The small molecule below binds the protein below.
Small molecule (SMILES): CC(=O)N[C@@H]1[C@@H](O)[C@H](O)[C@@H](CO)O[C@H]1O

Sequence of chain 1.E:
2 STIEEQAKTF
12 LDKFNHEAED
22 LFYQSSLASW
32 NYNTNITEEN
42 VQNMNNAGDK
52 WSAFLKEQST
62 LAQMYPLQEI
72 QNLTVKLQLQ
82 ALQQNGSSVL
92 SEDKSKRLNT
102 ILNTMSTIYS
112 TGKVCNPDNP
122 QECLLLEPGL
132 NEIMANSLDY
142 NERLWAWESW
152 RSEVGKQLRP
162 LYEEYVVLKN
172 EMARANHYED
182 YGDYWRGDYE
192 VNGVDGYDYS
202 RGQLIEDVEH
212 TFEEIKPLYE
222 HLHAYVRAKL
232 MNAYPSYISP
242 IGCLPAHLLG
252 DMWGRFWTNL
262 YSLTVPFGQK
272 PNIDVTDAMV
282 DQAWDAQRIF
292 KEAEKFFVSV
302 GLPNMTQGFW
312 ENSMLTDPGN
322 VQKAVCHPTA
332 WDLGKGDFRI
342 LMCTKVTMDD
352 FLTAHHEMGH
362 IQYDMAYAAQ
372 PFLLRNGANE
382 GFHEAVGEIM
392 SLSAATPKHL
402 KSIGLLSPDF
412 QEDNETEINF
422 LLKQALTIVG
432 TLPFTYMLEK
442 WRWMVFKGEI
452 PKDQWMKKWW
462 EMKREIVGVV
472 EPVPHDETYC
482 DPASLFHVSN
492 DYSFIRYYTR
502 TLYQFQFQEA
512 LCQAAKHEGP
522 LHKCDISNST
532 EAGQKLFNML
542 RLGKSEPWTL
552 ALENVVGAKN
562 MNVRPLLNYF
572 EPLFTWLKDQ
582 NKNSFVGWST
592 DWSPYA

Binding-site contacts:
Ligand atom C7 contacts residue ASN415 of chain 1.E at 3.2 Å.
Ligand atom C5 contacts residue ASN415 of chain 1.E at 3.7 Å.
Ligand atom C3 contacts residue ASN415 of chain 1.E at 3.8 Å.
Ligand atom N2 contacts residue ASN415 of chain 1.E at 2.9 Å (h-bond).
Ligand atom O6 contacts residue ASN415 of chain 1.E at 4.5 Å.
Ligand atom O7 contacts residue ASN415 of chain 1.E at 3.2 Å (h-bond).
Ligand atom C1 contacts residue ASN415 of chain 1.E at 1.4 Å.
Ligand atom C8 contacts residue PHE268 of chain 1.E at 4.0 Å (hydrophobic).
Ligand atom C4 contacts residue ASN415 of chain 1.E at 4.2 Å.
Ligand atom C8 contacts residue TRP577 of chain 1.E at 3.6 Å (hydrophobic).
Ligand atom C8 contacts residue ASN415 of chain 1.E at 4.4 Å.
Ligand atom O5 contacts residue ASN415 of chain 1.E at 2.4 Å (h-bond).
Ligand atom C8 contacts residue ILE419 of chain 1.E at 4.0 Å (hydrophobic).
Ligand atom C2 contacts residue ASN415 of chain 1.E at 2.4 Å.